Binding-site contacts:
Ligand atom N27 contacts residue GLU109 of chain 1.A at 2.9 Å (salt-bridge).
Ligand atom C25 contacts residue LEU108 of chain 1.A at 3.8 Å (hydrophobic).
Ligand atom C10 contacts residue LEU37 of chain 1.A at 3.7 Å (hydrophobic).
Ligand atom C4 contacts residue ALA112 of chain 1.A at 3.4 Å (hydrophobic).
Ligand atom C24 contacts residue LEU108 of chain 1.A at 3.6 Å (hydrophobic).
Ligand atom C26 contacts residue LEU163 of chain 1.A at 3.6 Å (hydrophobic).
Ligand atom C25 contacts residue ILE92 of chain 1.A at 3.6 Å (hydrophobic).
Ligand atom O29 contacts residue GLU109 of chain 1.A at 3.9 Å.
Ligand atom N27 contacts residue LEU163 of chain 1.A at 3.6 Å.
Ligand atom C17 contacts residue LEU37 of chain 1.A at 3.8 Å (hydrophobic).
Ligand atom C18 contacts residue LEU163 of chain 1.A at 3.4 Å (hydrophobic).
Ligand atom C26 contacts residue GLU109 of chain 1.A at 3.7 Å.
Ligand atom N11 contacts residue ALA111 of chain 1.A at 3.0 Å (h-bond).
Ligand atom N11 contacts residue TYR110 of chain 1.A at 3.8 Å.
Ligand atom C20 contacts residue LEU163 of chain 1.A at 3.5 Å (hydrophobic).
Ligand atom C28 contacts residue ALA111 of chain 1.A at 3.6 Å (hydrophobic).
Ligand atom C23 contacts residue VAL176 of chain 1.A at 3.8 Å (hydrophobic).
Ligand atom C17 contacts residue LEU163 of chain 1.A at 3.5 Å (hydrophobic).
Ligand atom N5 contacts residue ALA112 of chain 1.A at 3.9 Å.
Ligand atom C4 contacts residue LYS35 of chain 1.A at 3.5 Å.
Ligand atom C4 contacts residue TYR110 of chain 1.A at 3.7 Å (hydrophobic).
Ligand atom F22 contacts residue VAL45 of chain 1.A at 3.8 Å.
Ligand atom C9 contacts residue ALA111 of chain 1.A at 3.6 Å (hydrophobic).
Ligand atom C10 contacts residue GLY114 of chain 1.A at 3.6 Å.
Ligand atom C9 contacts residue GLY114 of chain 1.A at 3.6 Å.
Ligand atom C28 contacts residue LEU163 of chain 1.A at 3.6 Å (hydrophobic).
Ligand atom N13 contacts residue LEU37 of chain 1.A at 3.6 Å.
Ligand atom O29 contacts residue TYR110 of chain 1.A at 3.2 Å.
Ligand atom C28 contacts residue ALA58 of chain 1.A at 3.7 Å (hydrophobic).
Ligand atom C26 contacts residue ALA58 of chain 1.A at 3.6 Å (hydrophobic).
Ligand atom C24 contacts residue VAL176 of chain 1.A at 3.6 Å (hydrophobic).
Ligand atom O29 contacts residue ALA111 of chain 1.A at 2.6 Å (h-bond).
Ligand atom C12 contacts residue LEU37 of chain 1.A at 3.8 Å (hydrophobic).
Ligand atom C8 contacts residue GLY114 of chain 1.A at 3.8 Å.
Ligand atom N27 contacts residue ALA58 of chain 1.A at 3.2 Å.
Ligand atom C3 contacts residue LYS35 of chain 1.A at 3.7 Å.
Ligand atom C25 contacts residue GLU109 of chain 1.A at 3.5 Å.
Ligand atom C6 contacts residue ALA112 of chain 1.A at 3.8 Å (hydrophobic).
Ligand atom C14 contacts residue LEU37 of chain 1.A at 3.7 Å (hydrophobic).
Ligand atom C10 contacts residue ALA111 of chain 1.A at 3.5 Å (hydrophobic).

A protein and the small-molecule ligand that binds it are described below.
Small molecule (SMILES): CN1CCN(c2ccc3[nH]c(-c4c(N)c5c(F)cccc5[nH]c4=O)nc3c2)CC1

Sequence of chain 1.A:
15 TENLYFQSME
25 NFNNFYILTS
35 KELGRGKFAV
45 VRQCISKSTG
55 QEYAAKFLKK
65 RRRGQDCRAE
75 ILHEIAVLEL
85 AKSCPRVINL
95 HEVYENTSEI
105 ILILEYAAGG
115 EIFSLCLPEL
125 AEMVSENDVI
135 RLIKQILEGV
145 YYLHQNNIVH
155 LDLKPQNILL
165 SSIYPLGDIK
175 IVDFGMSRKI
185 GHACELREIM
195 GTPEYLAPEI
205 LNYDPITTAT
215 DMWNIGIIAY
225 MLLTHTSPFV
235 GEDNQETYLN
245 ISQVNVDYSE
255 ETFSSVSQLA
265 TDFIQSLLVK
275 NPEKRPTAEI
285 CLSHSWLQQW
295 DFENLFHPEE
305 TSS